Sequence of chain 3.A:
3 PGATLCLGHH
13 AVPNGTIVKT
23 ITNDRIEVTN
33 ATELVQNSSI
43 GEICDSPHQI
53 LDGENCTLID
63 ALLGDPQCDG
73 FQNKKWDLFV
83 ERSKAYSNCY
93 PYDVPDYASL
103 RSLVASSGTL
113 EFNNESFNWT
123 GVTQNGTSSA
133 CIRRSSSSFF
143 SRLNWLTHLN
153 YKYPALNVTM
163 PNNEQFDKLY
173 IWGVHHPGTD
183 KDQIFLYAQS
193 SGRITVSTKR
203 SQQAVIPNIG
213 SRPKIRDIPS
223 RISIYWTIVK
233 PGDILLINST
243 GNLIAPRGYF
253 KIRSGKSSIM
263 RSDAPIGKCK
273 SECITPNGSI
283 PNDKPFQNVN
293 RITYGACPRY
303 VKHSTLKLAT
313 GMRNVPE

Binding-site contacts:
Ligand atom C8 contacts residue GLU69 of chain 3.B at 4.3 Å.
Ligand atom C5 contacts residue ASN279 of chain 3.A at 3.6 Å.
Ligand atom C4 contacts residue ASN279 of chain 3.A at 4.2 Å.
Ligand atom N2 contacts residue ASN279 of chain 3.A at 2.9 Å (h-bond).
Ligand atom C5 contacts residue ASN292 of chain 3.A at 3.8 Å.
Ligand atom C3 contacts residue ASN279 of chain 3.A at 3.8 Å.
Ligand atom C6 contacts residue GLU69 of chain 3.B at 4.5 Å.
Ligand atom O5 contacts residue VAL291 of chain 3.A at 4.3 Å.
Ligand atom C1 contacts residue ASN279 of chain 3.A at 1.4 Å.
Ligand atom C6 contacts residue ASN292 of chain 3.A at 3.9 Å.
Ligand atom C8 contacts residue VAL291 of chain 3.A at 4.2 Å (hydrophobic).
Ligand atom C3 contacts residue VAL291 of chain 3.A at 4.2 Å (hydrophobic).
Ligand atom O5 contacts residue ASN292 of chain 3.A at 3.6 Å.
Ligand atom O5 contacts residue ASN279 of chain 3.A at 2.4 Å (h-bond).
Ligand atom C2 contacts residue VAL291 of chain 3.A at 3.9 Å (hydrophobic).
Ligand atom C1 contacts residue VAL291 of chain 3.A at 3.4 Å (hydrophobic).
Ligand atom C5 contacts residue VAL291 of chain 3.A at 4.3 Å (hydrophobic).
Ligand atom C2 contacts residue ASN279 of chain 3.A at 2.4 Å.
Ligand atom C8 contacts residue SER40 of chain 3.A at 4.5 Å.
Ligand atom C7 contacts residue ASN279 of chain 3.A at 3.2 Å.
Ligand atom N2 contacts residue VAL291 of chain 3.A at 3.7 Å.
Ligand atom C1 contacts residue ASN292 of chain 3.A at 4.0 Å.
Ligand atom C7 contacts residue VAL291 of chain 3.A at 4.3 Å (hydrophobic).
Ligand atom C8 contacts residue ASN39 of chain 3.A at 3.6 Å.
Ligand atom O7 contacts residue ASN279 of chain 3.A at 3.1 Å (h-bond).
Ligand atom C8 contacts residue ASN279 of chain 3.A at 4.4 Å.

A small-molecule ligand and the protein it binds are described below.
Small molecule (SMILES): CC(=O)N[C@H]1[C@H](O[C@H]2[C@H](O)[C@@H](NC(C)=O)CO[C@@H]2CO)O[C@H](CO)[C@@H](O[C@@H]2O[C@H](CO)[C@@H](O)[C@H](O)[C@@H]2O)[C@@H]1O

Sequence of chain 3.B:
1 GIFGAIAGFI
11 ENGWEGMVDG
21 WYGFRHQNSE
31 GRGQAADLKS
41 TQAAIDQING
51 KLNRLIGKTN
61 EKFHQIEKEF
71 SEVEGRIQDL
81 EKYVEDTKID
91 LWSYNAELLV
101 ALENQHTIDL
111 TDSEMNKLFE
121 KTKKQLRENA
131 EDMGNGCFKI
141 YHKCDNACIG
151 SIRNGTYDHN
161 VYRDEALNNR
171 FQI